Binding-site contacts:
Ligand atom CAV contacts residue MET1181 of chain 1.B at 4.1 Å (hydrophobic).
Ligand atom CAU contacts residue GLU838 of chain 1.B at 4.1 Å.
Ligand atom OAB contacts residue PHE835 of chain 1.B at 4.4 Å.
Ligand atom CAJ contacts residue MET1181 of chain 1.B at 3.9 Å (hydrophobic).
Ligand atom CAM contacts residue GLU838 of chain 1.B at 4.3 Å.
Ligand atom OAB contacts residue ILE834 of chain 1.B at 3.7 Å.
Ligand atom CAJ contacts residue PRO770 of chain 1.B at 3.6 Å (hydrophobic).
Ligand atom CAP contacts residue VAL773 of chain 1.B at 3.9 Å (hydrophobic).
Ligand atom SAH contacts residue PHE1189 of chain 1.B at 4.2 Å.
Ligand atom NAT contacts residue MET1181 of chain 1.B at 3.8 Å.
Ligand atom OAA contacts residue PHE726 of chain 1.B at 3.8 Å.
Ligand atom CAI contacts residue GLU838 of chain 1.B at 4.3 Å.
Ligand atom SAH contacts residue SER1186 of chain 1.B at 2.9 Å (h-bond).
Ligand atom SAH contacts residue PRO770 of chain 1.B at 4.1 Å.
Ligand atom CAM contacts residue PHE726 of chain 1.B at 4.2 Å (hydrophobic).
Ligand atom CAQ contacts residue PHE726 of chain 1.B at 4.2 Å (hydrophobic).
Ligand atom SAG contacts residue THR725 of chain 1.B at 3.8 Å.
Ligand atom CAO contacts residue GLU838 of chain 1.B at 4.2 Å.
Ligand atom NAS contacts residue GLU838 of chain 1.B at 4.0 Å.
Ligand atom CAR contacts residue ILE834 of chain 1.B at 4.1 Å (hydrophobic).
Ligand atom CAR contacts residue GLU838 of chain 1.B at 3.9 Å.
Ligand atom CAQ contacts residue GLY769 of chain 1.B at 4.2 Å.
Ligand atom OAF contacts residue LEU772 of chain 1.B at 4.3 Å.
Ligand atom CAJ contacts residue SER1186 of chain 1.B at 4.4 Å.
Ligand atom CAW contacts residue PHE726 of chain 1.B at 3.9 Å (hydrophobic).
Ligand atom OAE contacts residue PHE835 of chain 1.B at 3.2 Å.
Ligand atom CAO contacts residue LYS842 of chain 1.B at 4.4 Å.
Ligand atom SAG contacts residue LYS842 of chain 1.B at 2.7 Å (salt-bridge).
Ligand atom SAG contacts residue PHE726 of chain 1.B at 4.3 Å.
Ligand atom OAD contacts residue VAL773 of chain 1.B at 4.1 Å.
Ligand atom CAZ contacts residue GLY769 of chain 1.B at 4.3 Å.
Ligand atom CAI contacts residue LYS842 of chain 1.B at 1.4 Å.
Ligand atom CAU contacts residue LYS842 of chain 1.B at 3.8 Å.
Ligand atom NAS contacts residue LYS842 of chain 1.B at 2.5 Å (salt-bridge).
Ligand atom CAL contacts residue MET1181 of chain 1.B at 3.6 Å (hydrophobic).
Ligand atom NAT contacts residue VAL773 of chain 1.B at 4.2 Å.
Ligand atom CAY contacts residue PHE726 of chain 1.B at 4.0 Å (hydrophobic).
Ligand atom CAN contacts residue MET1181 of chain 1.B at 4.2 Å (hydrophobic).
Ligand atom CAK contacts residue GLU838 of chain 1.B at 4.0 Å.
Ligand atom CAN contacts residue ILE834 of chain 1.B at 4.0 Å (hydrophobic).

Sequence of chain 1.B:
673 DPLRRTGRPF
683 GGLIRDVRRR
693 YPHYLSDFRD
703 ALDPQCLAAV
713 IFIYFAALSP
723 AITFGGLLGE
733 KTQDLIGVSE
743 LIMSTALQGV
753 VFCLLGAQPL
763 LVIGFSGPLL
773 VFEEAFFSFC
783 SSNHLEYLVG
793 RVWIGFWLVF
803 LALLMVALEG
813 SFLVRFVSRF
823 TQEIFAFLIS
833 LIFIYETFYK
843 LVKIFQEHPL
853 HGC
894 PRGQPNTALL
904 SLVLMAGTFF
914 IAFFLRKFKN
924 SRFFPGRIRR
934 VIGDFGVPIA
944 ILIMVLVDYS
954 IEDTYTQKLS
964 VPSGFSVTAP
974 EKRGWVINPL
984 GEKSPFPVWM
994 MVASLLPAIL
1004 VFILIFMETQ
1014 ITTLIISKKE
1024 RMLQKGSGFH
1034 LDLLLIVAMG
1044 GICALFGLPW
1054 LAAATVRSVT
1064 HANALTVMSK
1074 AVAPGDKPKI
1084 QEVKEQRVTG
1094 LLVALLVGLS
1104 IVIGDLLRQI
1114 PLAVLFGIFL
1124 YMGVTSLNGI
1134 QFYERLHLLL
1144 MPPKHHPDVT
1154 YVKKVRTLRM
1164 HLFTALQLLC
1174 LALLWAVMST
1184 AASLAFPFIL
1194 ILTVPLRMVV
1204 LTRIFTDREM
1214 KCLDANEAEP

The protein below binds the small molecule below.
Small molecule (SMILES): O=S(=O)(O)c1cc(NCS)ccc1CCc1ccc(NCS)cc1S(=O)(=O)O